Binding-site contacts:
Ligand atom C8 contacts residue ALA146 of chain 2.A at 4.4 Å (hydrophobic).
Ligand atom C6 contacts residue TYR145 of chain 2.A at 3.4 Å (hydrophobic).
Ligand atom C4 contacts residue TYR250 of chain 1.A at 4.3 Å (hydrophobic).
Ligand atom O9 contacts residue TYR145 of chain 2.A at 4.3 Å.
Ligand atom C7 contacts residue TYR145 of chain 2.A at 3.9 Å (hydrophobic).
Ligand atom O8 contacts residue ALA146 of chain 2.A at 3.4 Å.
Ligand atom O4 contacts residue ASN251 of chain 1.A at 4.3 Å.
Ligand atom C10 contacts residue TYR250 of chain 1.A at 2.9 Å (hydrophobic).
Ligand atom O4 contacts residue TYR250 of chain 1.A at 3.0 Å.
Ligand atom C11 contacts residue ARG143 of chain 2.A at 3.9 Å.
Ligand atom N5 contacts residue TYR145 of chain 2.A at 2.6 Å (h-bond).
Ligand atom O10 contacts residue TYR250 of chain 1.A at 2.3 Å (h-bond).
Ligand atom O1A contacts residue SER147 of chain 2.A at 3.1 Å (h-bond).
Ligand atom C4 contacts residue TYR145 of chain 2.A at 3.6 Å (hydrophobic).
Ligand atom O4 contacts residue TYR145 of chain 2.A at 4.1 Å.
Ligand atom C1 contacts residue PRO252 of chain 1.A at 4.1 Å (hydrophobic).
Ligand atom O1A contacts residue ALA146 of chain 2.A at 3.2 Å.
Ligand atom C11 contacts residue TYR250 of chain 1.A at 3.1 Å (hydrophobic).
Ligand atom O1B contacts residue ALA146 of chain 2.A at 4.3 Å.
Ligand atom C1 contacts residue SER147 of chain 2.A at 3.6 Å.
Ligand atom O10 contacts residue ASN96 of chain 1.A at 4.3 Å.
Ligand atom C10 contacts residue TYR145 of chain 2.A at 3.6 Å (hydrophobic).
Ligand atom C4 contacts residue PRO252 of chain 1.A at 4.3 Å (hydrophobic).
Ligand atom C5 contacts residue TYR145 of chain 2.A at 3.4 Å (hydrophobic).
Ligand atom O4 contacts residue PRO252 of chain 1.A at 4.0 Å.
Ligand atom C3 contacts residue PRO252 of chain 1.A at 4.3 Å (hydrophobic).
Ligand atom O1B contacts residue PRO252 of chain 1.A at 3.4 Å.
Ligand atom C1 contacts residue ALA146 of chain 2.A at 4.0 Å (hydrophobic).
Ligand atom O1B contacts residue SER147 of chain 2.A at 2.6 Å (h-bond).
Ligand atom C9 contacts residue TYR145 of chain 2.A at 4.2 Å (hydrophobic).
Ligand atom C11 contacts residue TYR145 of chain 2.A at 3.8 Å (hydrophobic).
Ligand atom N5 contacts residue TYR250 of chain 1.A at 3.9 Å.
Ligand atom C6 contacts residue ALA146 of chain 2.A at 4.3 Å (hydrophobic).
Ligand atom O1A contacts residue ASN148 of chain 2.A at 4.5 Å.

The small molecule below binds the protein below.
Small molecule (SMILES): CCCCO[C@]1(C(=O)O)C[C@H](O)[C@@H](NC(C)=O)[C@H]([C@H](O)[C@H](O)CO)O1

Sequence of chain 2.A:
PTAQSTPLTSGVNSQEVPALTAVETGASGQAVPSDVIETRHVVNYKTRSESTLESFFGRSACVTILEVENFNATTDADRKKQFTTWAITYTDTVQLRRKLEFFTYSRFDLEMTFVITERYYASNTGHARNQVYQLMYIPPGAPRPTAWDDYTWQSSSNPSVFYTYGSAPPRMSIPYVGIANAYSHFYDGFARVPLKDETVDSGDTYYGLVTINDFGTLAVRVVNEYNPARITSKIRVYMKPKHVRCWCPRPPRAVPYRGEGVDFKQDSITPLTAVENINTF

Sequence of chain 1.A:
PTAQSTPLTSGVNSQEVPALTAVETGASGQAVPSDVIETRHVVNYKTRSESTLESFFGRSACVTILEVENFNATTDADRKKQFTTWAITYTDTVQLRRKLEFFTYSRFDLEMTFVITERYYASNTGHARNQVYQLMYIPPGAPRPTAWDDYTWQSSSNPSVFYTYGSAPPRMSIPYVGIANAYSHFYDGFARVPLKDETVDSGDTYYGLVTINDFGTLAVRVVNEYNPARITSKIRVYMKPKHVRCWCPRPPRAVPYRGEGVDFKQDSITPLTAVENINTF